The protein below binds the small molecule below.
Small molecule (SMILES): CC(=O)N[C@@H]1[C@@H](O)[C@H](O)[C@@H](CO)O[C@H]1O

Sequence of chain 2.A:
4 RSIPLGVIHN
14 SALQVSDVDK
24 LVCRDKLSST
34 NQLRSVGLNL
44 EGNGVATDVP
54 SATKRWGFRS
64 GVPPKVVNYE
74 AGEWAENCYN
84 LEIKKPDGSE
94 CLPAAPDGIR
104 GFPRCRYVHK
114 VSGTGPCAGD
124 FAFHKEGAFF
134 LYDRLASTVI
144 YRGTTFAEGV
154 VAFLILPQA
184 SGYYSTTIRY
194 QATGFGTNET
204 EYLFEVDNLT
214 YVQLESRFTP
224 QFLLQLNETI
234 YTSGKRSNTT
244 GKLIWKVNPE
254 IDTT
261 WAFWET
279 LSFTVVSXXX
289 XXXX

Binding-site contacts:
Ligand atom C5 contacts residue GLU231 of chain 2.A at 3.6 Å.
Ligand atom C1 contacts residue TYR234 of chain 2.A at 3.9 Å (hydrophobic).
Ligand atom C7 contacts residue THR190 of chain 2.A at 4.2 Å.
Ligand atom O7 contacts residue THR189 of chain 2.A at 3.9 Å.
Ligand atom C6 contacts residue GLU231 of chain 2.A at 3.0 Å.
Ligand atom O5 contacts residue TYR234 of chain 2.A at 3.5 Å.
Ligand atom C6 contacts residue TYR234 of chain 2.A at 3.5 Å (hydrophobic).
Ligand atom C4 contacts residue ASN230 of chain 2.A at 4.2 Å.
Ligand atom O7 contacts residue ASN230 of chain 2.A at 3.6 Å.
Ligand atom C1 contacts residue ASN230 of chain 2.A at 1.4 Å.
Ligand atom O5 contacts residue GLU231 of chain 2.A at 3.1 Å (salt-bridge).
Ligand atom O5 contacts residue ASN230 of chain 2.A at 2.4 Å (h-bond).
Ligand atom C3 contacts residue ASN230 of chain 2.A at 3.8 Å.
Ligand atom C8 contacts residue THR190 of chain 2.A at 3.0 Å.
Ligand atom O6 contacts residue GLU231 of chain 2.A at 2.8 Å (salt-bridge).
Ligand atom N2 contacts residue ASN230 of chain 2.A at 2.9 Å (h-bond).
Ligand atom O7 contacts residue LEU227 of chain 2.A at 3.5 Å.
Ligand atom C5 contacts residue TYR234 of chain 2.A at 3.6 Å (hydrophobic).
Ligand atom C8 contacts residue ILE191 of chain 2.A at 4.3 Å (hydrophobic).
Ligand atom C7 contacts residue LEU227 of chain 2.A at 4.1 Å (hydrophobic).
Ligand atom C7 contacts residue ASN230 of chain 2.A at 3.5 Å.
Ligand atom C2 contacts residue ASN230 of chain 2.A at 2.5 Å.
Ligand atom C1 contacts residue GLU231 of chain 2.A at 4.3 Å.
Ligand atom C4 contacts residue GLU231 of chain 2.A at 4.3 Å.
Ligand atom C8 contacts residue LEU227 of chain 2.A at 4.2 Å (hydrophobic).
Ligand atom C5 contacts residue ASN230 of chain 2.A at 3.7 Å.